Sequence of chain 1.F:
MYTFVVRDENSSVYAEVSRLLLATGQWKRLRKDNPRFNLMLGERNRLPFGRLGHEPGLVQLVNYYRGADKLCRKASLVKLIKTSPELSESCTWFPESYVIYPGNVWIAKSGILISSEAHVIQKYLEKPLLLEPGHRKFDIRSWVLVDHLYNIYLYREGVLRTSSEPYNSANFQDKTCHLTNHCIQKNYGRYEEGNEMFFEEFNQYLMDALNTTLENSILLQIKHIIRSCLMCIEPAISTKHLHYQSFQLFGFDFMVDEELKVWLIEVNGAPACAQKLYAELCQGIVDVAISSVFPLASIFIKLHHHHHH

Binding-site contacts:
Ligand atom PG contacts residue GLU331 of chain 1.F at 3.7 Å.
Ligand atom C2 contacts residue LEU186 of chain 1.F at 3.6 Å (hydrophobic).
Ligand atom N6 contacts residue LYS184 of chain 1.F at 3.0 Å (salt-bridge).
Ligand atom C5' contacts residue ASN242 of chain 1.F at 3.4 Å.
Ligand atom C2' contacts residue THR241 of chain 1.F at 3.8 Å.
Ligand atom O3G contacts residue ASP318 of chain 1.F at 2.5 Å (salt-bridge).
Ligand atom O3' contacts residue THR241 of chain 1.F at 2.7 Å (h-bond).
Ligand atom PA contacts residue LYS74 of chain 1.F at 3.6 Å.
Ligand atom O2A contacts residue LYS74 of chain 1.F at 2.8 Å (salt-bridge).
Ligand atom C3B contacts residue GLU331 of chain 1.F at 3.7 Å.
Ligand atom O1A contacts residue LYS74 of chain 1.F at 3.9 Å.
Ligand atom PB contacts residue ASN242 of chain 1.F at 3.8 Å.
Ligand atom C2 contacts residue LYS198 of chain 1.F at 3.4 Å.
Ligand atom O3A contacts residue ASN242 of chain 1.F at 3.7 Å.
Ligand atom C3' contacts residue THR241 of chain 1.F at 3.7 Å.
Ligand atom C2 contacts residue TYR185 of chain 1.F at 3.4 Å (hydrophobic).
Ligand atom O1B contacts residue GLU331 of chain 1.F at 2.5 Å (salt-bridge).
Ligand atom C3B contacts residue ASP318 of chain 1.F at 3.3 Å.
Ligand atom C8 contacts residue LYS150 of chain 1.F at 3.6 Å.
Ligand atom PG contacts residue ASP318 of chain 1.F at 3.5 Å.
Ligand atom O3G contacts residue ARG222 of chain 1.F at 3.3 Å (salt-bridge).
Ligand atom N1 contacts residue LEU186 of chain 1.F at 3.0 Å (h-bond).
Ligand atom O2' contacts residue THR241 of chain 1.F at 2.8 Å (h-bond).
Ligand atom O3G contacts residue ARG202 of chain 1.F at 2.7 Å (salt-bridge).
Ligand atom N7 contacts residue LYS150 of chain 1.F at 3.0 Å (salt-bridge).
Ligand atom PB contacts residue GLU331 of chain 1.F at 3.7 Å.
Ligand atom N6 contacts residue ILE148 of chain 1.F at 3.7 Å.
Ligand atom O2B contacts residue ASN242 of chain 1.F at 3.2 Å (h-bond).
Ligand atom O1A contacts residue ILE330 of chain 1.F at 3.5 Å.
Ligand atom O3' contacts residue ASP200 of chain 1.F at 3.0 Å (salt-bridge).
Ligand atom N3 contacts residue TYR185 of chain 1.F at 3.4 Å.
Ligand atom N3 contacts residue LYS198 of chain 1.F at 2.9 Å (salt-bridge).
Ligand atom N1 contacts residue TYR185 of chain 1.F at 3.5 Å.
Ligand atom O1B contacts residue LYS74 of chain 1.F at 3.2 Å (salt-bridge).
Ligand atom O1G contacts residue GLU331 of chain 1.F at 2.5 Å (salt-bridge).
Ligand atom O2A contacts residue LYS150 of chain 1.F at 3.5 Å.
Ligand atom O1G contacts residue ASN333 of chain 1.F at 3.0 Å (h-bond).
Ligand atom N6 contacts residue GLN183 of chain 1.F at 3.0 Å (h-bond).
Ligand atom C4' contacts residue ASN242 of chain 1.F at 3.9 Å.
Ligand atom N7 contacts residue GLN183 of chain 1.F at 3.8 Å.

This small molecule binds to this protein.
Small molecule (SMILES): Nc1ncnc2c1ncn2[C@@H]1O[C@H](CO[P](=O)(O)O[P](=O)(O)CP(=O)(O)O)[C@@H](O)[C@H]1O